The protein below binds the small molecule below.
Small molecule (SMILES): OC[C@H]1O[C@H](O[C@H]2[C@H](O)[C@@H](O)[C@@H](O[C@H]3[C@H](O)[C@@H](O)[C@@H](O)O[C@@H]3CO)O[C@@H]2CO)[C@H](O)[C@@H](O)[C@@H]1O

Sequence of chain 1.A:
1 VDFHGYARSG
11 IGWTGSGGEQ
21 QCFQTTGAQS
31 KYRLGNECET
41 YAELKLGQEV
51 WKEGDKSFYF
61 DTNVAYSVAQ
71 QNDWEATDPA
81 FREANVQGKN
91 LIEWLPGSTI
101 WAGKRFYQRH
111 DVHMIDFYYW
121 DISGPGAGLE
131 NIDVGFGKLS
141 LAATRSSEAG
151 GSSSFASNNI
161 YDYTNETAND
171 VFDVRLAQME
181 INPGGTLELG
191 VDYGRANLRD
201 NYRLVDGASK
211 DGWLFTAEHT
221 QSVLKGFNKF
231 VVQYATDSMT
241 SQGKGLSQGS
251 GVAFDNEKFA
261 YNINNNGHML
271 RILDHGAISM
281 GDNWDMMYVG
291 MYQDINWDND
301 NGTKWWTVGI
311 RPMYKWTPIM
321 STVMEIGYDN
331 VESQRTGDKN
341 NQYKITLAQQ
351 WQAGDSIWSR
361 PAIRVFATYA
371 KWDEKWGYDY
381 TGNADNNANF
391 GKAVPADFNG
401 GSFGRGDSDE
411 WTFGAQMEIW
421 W

Binding-site contacts:
Ligand atom C6 contacts residue TYR118 of chain 1.A at 3.4 Å (hydrophobic).
Ligand atom O2 contacts residue HIS113 of chain 1.A at 3.1 Å (h-bond).
Ligand atom C2 contacts residue TYR41 of chain 1.A at 3.9 Å (hydrophobic).
Ligand atom O3 contacts residue ASP116 of chain 1.A at 3.1 Å (salt-bridge).
Ligand atom O6 contacts residue ARG82 of chain 1.A at 3.2 Å (salt-bridge).
Ligand atom C5 contacts residue ARG109 of chain 1.A at 3.9 Å.
Ligand atom O6 contacts residue PHE106 of chain 1.A at 3.8 Å.
Ligand atom C5 contacts residue TYR118 of chain 1.A at 3.3 Å (hydrophobic).
Ligand atom C6 contacts residue ARG109 of chain 1.A at 3.2 Å.
Ligand atom C1 contacts residue TYR41 of chain 1.A at 3.7 Å (hydrophobic).
Ligand atom O3 contacts residue ASP111 of chain 1.A at 3.3 Å (salt-bridge).
Ligand atom O4 contacts residue TYR118 of chain 1.A at 3.5 Å (h-bond).
Ligand atom C3 contacts residue HIS113 of chain 1.A at 3.5 Å.
Ligand atom O5 contacts residue TYR41 of chain 1.A at 3.7 Å.
Ligand atom O3 contacts residue ARG8 of chain 1.A at 3.4 Å (salt-bridge).
Ligand atom O6 contacts residue ARG109 of chain 1.A at 2.9 Å (salt-bridge).
Ligand atom C4 contacts residue TYR6 of chain 1.A at 3.8 Å (hydrophobic).
Ligand atom C2 contacts residue TRP420 of chain 1.A at 3.8 Å (hydrophobic).
Ligand atom C3 contacts residue ARG33 of chain 1.A at 3.5 Å.
Ligand atom O2 contacts residue ARG33 of chain 1.A at 2.6 Å (salt-bridge).
Ligand atom O3 contacts residue TYR6 of chain 1.A at 3.2 Å.
Ligand atom O2 contacts residue LYS244 of chain 1.A at 3.8 Å.
Ligand atom O2 contacts residue ARG8 of chain 1.A at 3.4 Å (salt-bridge).
Ligand atom O5 contacts residue TYR6 of chain 1.A at 3.3 Å.
Ligand atom C3 contacts residue ASP116 of chain 1.A at 3.4 Å.
Ligand atom O1 contacts residue TYR118 of chain 1.A at 3.7 Å.
Ligand atom O2 contacts residue ASP116 of chain 1.A at 2.8 Å (salt-bridge).
Ligand atom O1 contacts residue ASP121 of chain 1.A at 3.8 Å.
Ligand atom C6 contacts residue GLU43 of chain 1.A at 3.8 Å.
Ligand atom O5 contacts residue GLU43 of chain 1.A at 3.4 Å (salt-bridge).
Ligand atom O6 contacts residue GLU43 of chain 1.A at 2.5 Å (salt-bridge).
Ligand atom C1 contacts residue TYR6 of chain 1.A at 3.2 Å (hydrophobic).
Ligand atom C6 contacts residue ARG82 of chain 1.A at 3.2 Å.
Ligand atom O3 contacts residue HIS113 of chain 1.A at 2.7 Å (h-bond).
Ligand atom C3 contacts residue ASP111 of chain 1.A at 3.2 Å.
Ligand atom O4 contacts residue ASP111 of chain 1.A at 3.3 Å (salt-bridge).
Ligand atom O4 contacts residue ASP116 of chain 1.A at 3.8 Å.
Ligand atom C2 contacts residue HIS113 of chain 1.A at 3.3 Å.
Ligand atom O3 contacts residue ARG33 of chain 1.A at 2.3 Å (salt-bridge).
Ligand atom C2 contacts residue ASP116 of chain 1.A at 3.9 Å.